Binding-site contacts:
Ligand atom O6 contacts residue VAL109 of chain 1.B at 4.3 Å.
Ligand atom C3 contacts residue GLU265 of chain 1.B at 4.5 Å.
Ligand atom O5 contacts residue VAL109 of chain 1.B at 4.2 Å.
Ligand atom C1 contacts residue LYS113 of chain 1.B at 4.5 Å.
Ligand atom C3 contacts residue LYS268 of chain 1.B at 4.2 Å.
Ligand atom C2' contacts residue LYS113 of chain 1.B at 4.5 Å.
Ligand atom O2 contacts residue GLU265 of chain 1.B at 2.8 Å (salt-bridge).
Ligand atom C2 contacts residue LYS268 of chain 1.B at 4.0 Å.
Ligand atom C1' contacts residue LYS113 of chain 1.B at 3.7 Å.
Ligand atom C1 contacts residue GLU265 of chain 1.B at 4.2 Å.
Ligand atom C2' contacts residue GLU265 of chain 1.B at 3.9 Å.
Ligand atom C2 contacts residue GLU265 of chain 1.B at 3.6 Å.
Ligand atom C2' contacts residue ILE266 of chain 1.B at 3.9 Å (hydrophobic).
Ligand atom O5 contacts residue GLU265 of chain 1.B at 4.5 Å.
Ligand atom C5' contacts residue VAL87 of chain 1.B at 4.4 Å (hydrophobic).
Ligand atom C4' contacts residue LEU262 of chain 1.B at 4.3 Å (hydrophobic).
Ligand atom O2 contacts residue LYS268 of chain 1.B at 3.7 Å.
Ligand atom O2 contacts residue LYS113 of chain 1.B at 3.4 Å.
Ligand atom C6' contacts residue LEU112 of chain 1.B at 3.8 Å (hydrophobic).
Ligand atom C3' contacts residue LYS113 of chain 1.B at 4.0 Å.
Ligand atom O1 contacts residue GLU265 of chain 1.B at 3.5 Å.
Ligand atom C1' contacts residue GLU265 of chain 1.B at 4.0 Å.
Ligand atom C5' contacts residue LYS113 of chain 1.B at 4.3 Å.
Ligand atom C1 contacts residue VAL109 of chain 1.B at 4.4 Å (hydrophobic).
Ligand atom C3' contacts residue ILE266 of chain 1.B at 3.6 Å (hydrophobic).
Ligand atom O3 contacts residue LYS268 of chain 1.B at 3.1 Å.
Ligand atom C1' contacts residue VAL109 of chain 1.B at 4.0 Å (hydrophobic).
Ligand atom O3 contacts residue GLU265 of chain 1.B at 4.5 Å.
Ligand atom C6' contacts residue VAL87 of chain 1.B at 4.5 Å (hydrophobic).
Ligand atom C6' contacts residue THR91 of chain 1.B at 3.9 Å.
Ligand atom C5' contacts residue LEU112 of chain 1.B at 3.9 Å (hydrophobic).
Ligand atom C4' contacts residue VAL109 of chain 1.B at 4.3 Å (hydrophobic).

A small-molecule ligand and the protein it binds are described below.
Small molecule (SMILES): CCCCCCO[C@@H]1O[C@H](CO)[C@@H](O)[C@H](O)[C@H]1O

Sequence of chain 1.B:
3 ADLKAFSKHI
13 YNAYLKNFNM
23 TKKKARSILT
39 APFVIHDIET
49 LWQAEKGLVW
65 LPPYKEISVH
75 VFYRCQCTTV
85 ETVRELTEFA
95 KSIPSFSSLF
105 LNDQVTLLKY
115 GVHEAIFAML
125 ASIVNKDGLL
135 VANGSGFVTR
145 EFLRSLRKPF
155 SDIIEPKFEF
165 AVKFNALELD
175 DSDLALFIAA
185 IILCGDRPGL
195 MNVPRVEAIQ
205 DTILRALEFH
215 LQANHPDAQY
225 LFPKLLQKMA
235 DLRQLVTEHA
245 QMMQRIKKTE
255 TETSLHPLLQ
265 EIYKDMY